A protein and the small-molecule ligand that binds it are described below.
Small molecule (SMILES): CC(C)(C)C(=O)CSc1ncc2ccc3ccccc3c2n1

Binding-site contacts:
Ligand atom N22 contacts residue TYR120 of chain 1.B at 3.4 Å.
Ligand atom C17 contacts residue MET116 of chain 1.B at 3.3 Å (hydrophobic).
Ligand atom O06 contacts residue ASN133 of chain 1.B at 3.1 Å (h-bond).
Ligand atom C09 contacts residue TYR120 of chain 1.B at 3.2 Å (hydrophobic).
Ligand atom S08 contacts residue PRO132 of chain 1.B at 3.5 Å.
Ligand atom C03 contacts residue THR102 of chain 1.B at 3.8 Å.
Ligand atom C12 contacts residue TYR120 of chain 1.B at 3.8 Å (hydrophobic).
Ligand atom C05 contacts residue ASN133 of chain 1.B at 4.1 Å.
Ligand atom C04 contacts residue ILE130 of chain 1.B at 3.8 Å (hydrophobic).
Ligand atom C09 contacts residue MET137 of chain 1.B at 3.5 Å (hydrophobic).
Ligand atom C20 contacts residue MET137 of chain 1.B at 4.0 Å (hydrophobic).
Ligand atom S08 contacts residue TYR120 of chain 1.B at 4.0 Å.
Ligand atom C03 contacts residue MET137 of chain 1.B at 3.8 Å (hydrophobic).
Ligand atom S08 contacts residue MET137 of chain 1.B at 4.1 Å.
Ligand atom O06 contacts residue PRO132 of chain 1.B at 3.3 Å.
Ligand atom C01 contacts residue SER98 of chain 1.B at 3.3 Å.
Ligand atom C01 contacts residue SER131 of chain 1.B at 3.7 Å.
Ligand atom C21 contacts residue MET137 of chain 1.B at 3.7 Å (hydrophobic).
Ligand atom C07 contacts residue SER131 of chain 1.B at 3.8 Å.
Ligand atom C18 contacts residue MET116 of chain 1.B at 3.5 Å (hydrophobic).
Ligand atom C07 contacts residue TYR120 of chain 1.B at 3.7 Å (hydrophobic).
Ligand atom O06 contacts residue MET137 of chain 1.B at 3.1 Å.
Ligand atom C01 contacts residue THR102 of chain 1.B at 3.4 Å.
Ligand atom C18 contacts residue TYR120 of chain 1.B at 4.0 Å (hydrophobic).
Ligand atom N10 contacts residue TYR120 of chain 1.B at 3.2 Å (h-bond).
Ligand atom O06 contacts residue SER131 of chain 1.B at 3.9 Å.
Ligand atom C21 contacts residue TYR120 of chain 1.B at 3.5 Å (hydrophobic).
Ligand atom S08 contacts residue SER131 of chain 1.B at 4.1 Å.
Ligand atom C20 contacts residue TYR120 of chain 1.B at 4.0 Å (hydrophobic).
Ligand atom C04 contacts residue ALA101 of chain 1.B at 4.0 Å (hydrophobic).
Ligand atom C02 contacts residue THR102 of chain 1.B at 4.0 Å.
Ligand atom C05 contacts residue PRO132 of chain 1.B at 4.0 Å (hydrophobic).
Ligand atom C19 contacts residue TYR120 of chain 1.B at 3.7 Å (hydrophobic).
Ligand atom C03 contacts residue LEU140 of chain 1.B at 3.9 Å (hydrophobic).
Ligand atom C07 contacts residue ILE130 of chain 1.B at 3.5 Å (hydrophobic).
Ligand atom C04 contacts residue ILE105 of chain 1.B at 3.8 Å (hydrophobic).
Ligand atom S08 contacts residue ILE130 of chain 1.B at 3.8 Å.
Ligand atom C11 contacts residue TYR120 of chain 1.B at 3.4 Å (hydrophobic).
Ligand atom N22 contacts residue MET137 of chain 1.B at 3.2 Å.
Ligand atom C05 contacts residue SER131 of chain 1.B at 3.7 Å.

Sequence of chain 1.B:
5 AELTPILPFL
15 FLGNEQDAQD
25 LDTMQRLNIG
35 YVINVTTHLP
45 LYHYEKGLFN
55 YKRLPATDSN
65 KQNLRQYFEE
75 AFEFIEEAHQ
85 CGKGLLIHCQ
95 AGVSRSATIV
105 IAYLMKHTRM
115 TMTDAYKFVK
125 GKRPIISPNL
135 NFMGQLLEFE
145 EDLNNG